Binding-site contacts:
Ligand atom O5' contacts residue GLY308 of chain 1.B at 4.0 Å.
Ligand atom O1B contacts residue PHE307 of chain 1.B at 4.1 Å.
Ligand atom O2D contacts residue GLU83 of chain 1.B at 2.8 Å (salt-bridge).
Ligand atom C6 contacts residue TYR376 of chain 1.B at 4.1 Å (hydrophobic).
Ligand atom O4D contacts residue GLU83 of chain 1.B at 3.4 Å (salt-bridge).
Ligand atom O2' contacts residue PRO334 of chain 1.B at 3.6 Å.
Ligand atom O1D contacts residue GLU83 of chain 1.B at 2.9 Å (salt-bridge).
Ligand atom C1' contacts residue PRO334 of chain 1.B at 4.2 Å (hydrophobic).
Ligand atom O1B contacts residue ALA34 of chain 1.B at 3.6 Å (h-bond).
Ligand atom C2 contacts residue ASN305 of chain 1.B at 4.2 Å.
Ligand atom O5D contacts residue GLY308 of chain 1.B at 3.9 Å.
Ligand atom O2B contacts residue MET45 of chain 1.B at 3.8 Å.
Ligand atom O2B contacts residue ALA34 of chain 1.B at 3.4 Å.
Ligand atom C2 contacts residue GLY35 of chain 1.B at 3.5 Å.
Ligand atom O1B contacts residue GLY308 of chain 1.B at 4.2 Å.
Ligand atom N1 contacts residue GLY35 of chain 1.B at 3.4 Å (h-bond).
Ligand atom C2 contacts residue PHE377 of chain 1.B at 4.0 Å (hydrophobic).
Ligand atom C5 contacts residue TYR376 of chain 1.B at 4.2 Å (hydrophobic).
Ligand atom N6 contacts residue VAL38 of chain 1.B at 4.1 Å.
Ligand atom C4D contacts residue GLU83 of chain 1.B at 3.2 Å.
Ligand atom O2A contacts residue ALA34 of chain 1.B at 3.8 Å.
Ligand atom N1 contacts residue TYR376 of chain 1.B at 3.9 Å.
Ligand atom C2D contacts residue GLU83 of chain 1.B at 3.5 Å.
Ligand atom N3 contacts residue GLY35 of chain 1.B at 3.7 Å.
Ligand atom O3D contacts residue GLU83 of chain 1.B at 4.1 Å.
Ligand atom N6 contacts residue TYR376 of chain 1.B at 4.0 Å.
Ligand atom O3A contacts residue GLY308 of chain 1.B at 3.6 Å.
Ligand atom N1 contacts residue PHE377 of chain 1.B at 3.9 Å.
Ligand atom O3D contacts residue ASP311 of chain 1.B at 3.8 Å.
Ligand atom PB contacts residue ALA34 of chain 1.B at 4.0 Å.
Ligand atom C5 contacts residue GLY35 of chain 1.B at 3.8 Å.
Ligand atom O3' contacts residue PRO334 of chain 1.B at 3.9 Å.
Ligand atom C2 contacts residue TYR376 of chain 1.B at 4.1 Å (hydrophobic).
Ligand atom O3D contacts residue GLY310 of chain 1.B at 3.7 Å.
Ligand atom C1D contacts residue GLU83 of chain 1.B at 3.4 Å.
Ligand atom C4 contacts residue GLY35 of chain 1.B at 3.8 Å.
Ligand atom C6 contacts residue GLY35 of chain 1.B at 3.6 Å.
Ligand atom C3D contacts residue GLU83 of chain 1.B at 3.8 Å.
Ligand atom O4' contacts residue GLY35 of chain 1.B at 3.8 Å.
Ligand atom O2D contacts residue ASP311 of chain 1.B at 4.1 Å.

Sequence of chain 1.B:
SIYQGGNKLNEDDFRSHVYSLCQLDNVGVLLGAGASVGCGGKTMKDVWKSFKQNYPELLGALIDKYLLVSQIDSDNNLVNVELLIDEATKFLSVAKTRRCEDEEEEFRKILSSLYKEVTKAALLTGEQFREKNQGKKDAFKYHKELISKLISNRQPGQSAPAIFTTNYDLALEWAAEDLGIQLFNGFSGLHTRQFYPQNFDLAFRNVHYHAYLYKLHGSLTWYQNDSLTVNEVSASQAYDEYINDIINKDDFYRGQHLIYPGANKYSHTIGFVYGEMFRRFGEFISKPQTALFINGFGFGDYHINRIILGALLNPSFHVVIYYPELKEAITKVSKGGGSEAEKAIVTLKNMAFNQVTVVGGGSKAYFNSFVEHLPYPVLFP

The protein below binds the small molecule below.
Small molecule (SMILES): Nc1ncnc2c1ncn2[C@@H]1O[C@H](COP(=O)(O)OP(=O)(O)OC[C@H]2O[C@H](O)[C@H](O)[C@@H]2O)[C@@H](O)[C@H]1O